This protein binds this small molecule.
Small molecule (SMILES): CNC(=O)C[C@H](N)C(=O)O

Sequence of chain 2.B:
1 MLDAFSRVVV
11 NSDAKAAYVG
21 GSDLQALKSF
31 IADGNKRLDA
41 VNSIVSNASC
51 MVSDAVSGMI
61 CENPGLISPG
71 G

Sequence of chain 2.C:
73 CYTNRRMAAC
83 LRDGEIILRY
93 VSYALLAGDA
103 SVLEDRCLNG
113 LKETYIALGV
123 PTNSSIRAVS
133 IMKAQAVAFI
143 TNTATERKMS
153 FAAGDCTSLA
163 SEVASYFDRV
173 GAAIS

Binding-site contacts:
Ligand atom C contacts residue GLY71 of chain 2.B at 3.0 Å.
Ligand atom C contacts residue CYS73 of chain 2.C at 1.6 Å (hydrophobic).
Ligand atom O contacts residue GLY71 of chain 2.B at 4.0 Å.
Ligand atom CG contacts residue PRO123 of chain 2.C at 3.6 Å (hydrophobic).
Ligand atom N contacts residue GLY71 of chain 2.B at 1.7 Å.
Ligand atom OD1 contacts residue GLY121 of chain 2.C at 3.9 Å.
Ligand atom CA contacts residue ARG78 of chain 2.C at 4.2 Å.
Ligand atom C contacts residue TYR74 of chain 2.C at 3.5 Å (hydrophobic).
Ligand atom O contacts residue CYS73 of chain 2.C at 2.4 Å (h-bond).
Ligand atom N contacts residue LEU66 of chain 2.B at 3.3 Å (h-bond).
Ligand atom CB contacts residue GLY71 of chain 2.B at 3.8 Å.
Ligand atom ND2 contacts residue GLY121 of chain 2.C at 3.3 Å (h-bond).
Ligand atom C contacts residue LEU66 of chain 2.B at 4.0 Å (hydrophobic).
Ligand atom CE2 contacts residue ARG78 of chain 2.C at 4.3 Å.
Ligand atom CB contacts residue CYS73 of chain 2.C at 3.7 Å (hydrophobic).
Ligand atom O contacts residue ARG78 of chain 2.C at 3.2 Å.
Ligand atom OD1 contacts residue VAL122 of chain 2.C at 3.6 Å.
Ligand atom CB contacts residue GLY121 of chain 2.C at 4.2 Å.
Ligand atom O contacts residue PEB1 of chain 2.L at 3.2 Å.
Ligand atom OD1 contacts residue PEB1 of chain 2.L at 3.0 Å (h-bond).
Ligand atom CA contacts residue GLY71 of chain 2.B at 2.5 Å.
Ligand atom CB contacts residue PRO123 of chain 2.C at 3.5 Å (hydrophobic).
Ligand atom C contacts residue ARG78 of chain 2.C at 3.6 Å.
Ligand atom CE2 contacts residue LEU120 of chain 2.C at 3.3 Å (hydrophobic).
Ligand atom CA contacts residue CYS73 of chain 2.C at 2.7 Å (hydrophobic).
Ligand atom CE2 contacts residue VAL122 of chain 2.C at 4.2 Å (hydrophobic).
Ligand atom N contacts residue CYS73 of chain 2.C at 2.8 Å (h-bond).
Ligand atom ND2 contacts residue ARG78 of chain 2.C at 4.2 Å.
Ligand atom C contacts residue PEB1 of chain 2.L at 3.9 Å.
Ligand atom CA contacts residue PEB1 of chain 2.L at 4.1 Å.
Ligand atom CG contacts residue VAL122 of chain 2.C at 4.0 Å (hydrophobic).
Ligand atom CE2 contacts residue PEB1 of chain 2.L at 3.5 Å.
Ligand atom N contacts residue GLY70 of chain 2.B at 4.2 Å.
Ligand atom CG contacts residue PEB1 of chain 2.L at 3.9 Å.
Ligand atom CE2 contacts residue GLY121 of chain 2.C at 3.5 Å.
Ligand atom CG contacts residue GLY121 of chain 2.C at 3.5 Å.
Ligand atom O contacts residue TYR74 of chain 2.C at 4.1 Å.
Ligand atom CA contacts residue LEU66 of chain 2.B at 4.3 Å (hydrophobic).
Ligand atom OD1 contacts residue PRO123 of chain 2.C at 3.5 Å.
Ligand atom CB contacts residue PEB1 of chain 2.L at 3.4 Å.